Binding-site contacts:
Ligand atom C5 contacts residue ASN61 of chain 1.B at 3.7 Å.
Ligand atom O7 contacts residue ASN61 of chain 1.B at 2.8 Å (h-bond).
Ligand atom N2 contacts residue ASN61 of chain 1.B at 2.9 Å (h-bond).
Ligand atom C2 contacts residue ASN61 of chain 1.B at 2.4 Å.
Ligand atom C8 contacts residue ASN61 of chain 1.B at 4.3 Å.
Ligand atom C4 contacts residue ASN61 of chain 1.B at 4.2 Å.
Ligand atom C7 contacts residue ASN61 of chain 1.B at 3.1 Å.
Ligand atom C3 contacts residue ASN61 of chain 1.B at 3.8 Å.
Ligand atom C8 contacts residue PHE59 of chain 1.B at 3.9 Å (hydrophobic).
Ligand atom C1 contacts residue ASN61 of chain 1.B at 1.5 Å.
Ligand atom O5 contacts residue ASN61 of chain 1.B at 2.4 Å (h-bond).

A protein and the small-molecule ligand that binds it are described below.
Small molecule (SMILES): CC(=O)N[C@@H]1[C@@H](O)[C@H](O)[C@@H](CO)O[C@H]1O

Sequence of chain 1.B:
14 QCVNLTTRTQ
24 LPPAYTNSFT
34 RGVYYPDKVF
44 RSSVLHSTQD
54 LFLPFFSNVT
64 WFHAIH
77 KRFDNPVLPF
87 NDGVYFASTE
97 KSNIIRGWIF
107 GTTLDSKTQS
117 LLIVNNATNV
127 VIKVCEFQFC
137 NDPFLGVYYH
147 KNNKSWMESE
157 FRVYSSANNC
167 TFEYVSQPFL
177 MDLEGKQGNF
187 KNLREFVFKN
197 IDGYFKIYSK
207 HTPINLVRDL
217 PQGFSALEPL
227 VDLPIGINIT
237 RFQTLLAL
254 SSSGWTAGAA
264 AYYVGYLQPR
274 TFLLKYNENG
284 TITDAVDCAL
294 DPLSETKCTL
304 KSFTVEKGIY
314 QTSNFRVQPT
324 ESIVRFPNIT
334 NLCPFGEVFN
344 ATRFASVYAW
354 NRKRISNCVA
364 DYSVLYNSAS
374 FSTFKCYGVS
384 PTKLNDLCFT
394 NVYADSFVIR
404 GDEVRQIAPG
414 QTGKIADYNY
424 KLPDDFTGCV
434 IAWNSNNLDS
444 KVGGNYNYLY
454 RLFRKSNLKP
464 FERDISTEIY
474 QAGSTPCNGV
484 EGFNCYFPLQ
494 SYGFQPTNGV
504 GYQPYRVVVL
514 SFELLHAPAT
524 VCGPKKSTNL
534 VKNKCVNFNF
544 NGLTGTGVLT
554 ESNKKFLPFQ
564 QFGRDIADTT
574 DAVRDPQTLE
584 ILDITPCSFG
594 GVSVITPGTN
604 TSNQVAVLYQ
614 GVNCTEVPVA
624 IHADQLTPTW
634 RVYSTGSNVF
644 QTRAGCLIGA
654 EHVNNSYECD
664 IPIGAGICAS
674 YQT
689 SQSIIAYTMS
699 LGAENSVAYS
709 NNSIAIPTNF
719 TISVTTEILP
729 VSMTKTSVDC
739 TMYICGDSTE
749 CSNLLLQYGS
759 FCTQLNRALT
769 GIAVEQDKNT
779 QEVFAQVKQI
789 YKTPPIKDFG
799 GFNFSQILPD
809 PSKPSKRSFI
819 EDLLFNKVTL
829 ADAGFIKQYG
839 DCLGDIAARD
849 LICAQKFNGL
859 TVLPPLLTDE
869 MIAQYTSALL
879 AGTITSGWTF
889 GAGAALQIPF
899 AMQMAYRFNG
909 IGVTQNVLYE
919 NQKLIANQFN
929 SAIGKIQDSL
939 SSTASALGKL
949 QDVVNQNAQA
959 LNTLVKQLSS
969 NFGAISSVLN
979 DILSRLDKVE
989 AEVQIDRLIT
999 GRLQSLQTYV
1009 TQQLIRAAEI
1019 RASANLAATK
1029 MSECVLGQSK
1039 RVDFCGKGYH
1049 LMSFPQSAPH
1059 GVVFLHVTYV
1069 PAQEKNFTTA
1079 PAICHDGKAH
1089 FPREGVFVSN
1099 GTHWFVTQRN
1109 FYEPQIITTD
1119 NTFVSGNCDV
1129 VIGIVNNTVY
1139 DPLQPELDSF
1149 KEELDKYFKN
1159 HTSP